This small molecule binds to this protein.
Small molecule (SMILES): O=c1[nH]cnc2c1ncn2[C@@H]1O[C@H](COP(=O)(O)O)[C@@H](O)[C@H]1O

Binding-site contacts:
Ligand atom O6 contacts residue GLY264 of chain 1.C at 3.4 Å.
Ligand atom O5' contacts residue GLY216 of chain 1.C at 3.5 Å.
Ligand atom N9 contacts residue ILE181 of chain 1.C at 3.8 Å.
Ligand atom N3 contacts residue 8L41 of chain 1.R at 3.5 Å (h-bond).
Ligand atom N7 contacts residue MET265 of chain 1.C at 2.9 Å (h-bond).
Ligand atom C5 contacts residue MET265 of chain 1.C at 3.7 Å (hydrophobic).
Ligand atom N7 contacts residue ILE181 of chain 1.C at 3.4 Å.
Ligand atom P contacts residue SER180 of chain 1.C at 3.7 Å.
Ligand atom O3P contacts residue SER239 of chain 1.C at 3.5 Å (h-bond).
Ligand atom O6 contacts residue GLY291 of chain 1.C at 3.7 Å.
Ligand atom O2P contacts residue SER180 of chain 1.C at 2.9 Å (h-bond).
Ligand atom O3P contacts residue GLY238 of chain 1.C at 2.9 Å (h-bond).
Ligand atom O3' contacts residue ALA50 of chain 1.C at 3.6 Å.
Ligand atom C2 contacts residue GLU290 of chain 1.C at 3.3 Å.
Ligand atom O2P contacts residue GLY179 of chain 1.C at 3.4 Å.
Ligand atom C4' contacts residue ASP215 of chain 1.C at 3.6 Å.
Ligand atom C6 contacts residue GLY266 of chain 1.C at 3.5 Å.
Ligand atom C3' contacts residue ASP215 of chain 1.C at 3.5 Å.
Ligand atom N3 contacts residue CYS182 of chain 1.C at 3.4 Å (h-bond).
Ligand atom N7 contacts residue GLY264 of chain 1.C at 3.5 Å.
Ligand atom N1 contacts residue GLU290 of chain 1.C at 2.6 Å (salt-bridge).
Ligand atom O2P contacts residue GLY217 of chain 1.C at 2.8 Å (h-bond).
Ligand atom O1P contacts residue SER239 of chain 1.C at 3.0 Å (h-bond).
Ligand atom C2 contacts residue 8L41 of chain 1.R at 3.3 Å.
Ligand atom C5' contacts residue TYR262 of chain 1.C at 3.7 Å (hydrophobic).
Ligand atom O3P contacts residue MET237 of chain 1.C at 3.7 Å.
Ligand atom O6 contacts residue MET265 of chain 1.C at 3.3 Å (h-bond).
Ligand atom C8 contacts residue MET52 of chain 1.C at 3.6 Å (hydrophobic).
Ligand atom C6 contacts residue GLU290 of chain 1.C at 3.4 Å.
Ligand atom O2' contacts residue ASP215 of chain 1.C at 2.6 Å (salt-bridge).
Ligand atom C5 contacts residue ILE181 of chain 1.C at 3.6 Å (hydrophobic).
Ligand atom O6 contacts residue GLY266 of chain 1.C at 2.4 Å (h-bond).
Ligand atom C8 contacts residue ILE181 of chain 1.C at 3.5 Å (hydrophobic).
Ligand atom O5' contacts residue GLY179 of chain 1.C at 3.6 Å.
Ligand atom O1P contacts residue SER180 of chain 1.C at 3.0 Å (h-bond).
Ligand atom N1 contacts residue 8L41 of chain 1.R at 3.5 Å (h-bond).
Ligand atom O3' contacts residue ASP215 of chain 1.C at 2.4 Å (salt-bridge).
Ligand atom C2 contacts residue CYS182 of chain 1.C at 3.0 Å (hydrophobic).
Ligand atom O1P contacts residue TYR262 of chain 1.C at 2.8 Å (h-bond).
Ligand atom O6 contacts residue GLU290 of chain 1.C at 3.5 Å (salt-bridge).

Sequence of chain 1.C:
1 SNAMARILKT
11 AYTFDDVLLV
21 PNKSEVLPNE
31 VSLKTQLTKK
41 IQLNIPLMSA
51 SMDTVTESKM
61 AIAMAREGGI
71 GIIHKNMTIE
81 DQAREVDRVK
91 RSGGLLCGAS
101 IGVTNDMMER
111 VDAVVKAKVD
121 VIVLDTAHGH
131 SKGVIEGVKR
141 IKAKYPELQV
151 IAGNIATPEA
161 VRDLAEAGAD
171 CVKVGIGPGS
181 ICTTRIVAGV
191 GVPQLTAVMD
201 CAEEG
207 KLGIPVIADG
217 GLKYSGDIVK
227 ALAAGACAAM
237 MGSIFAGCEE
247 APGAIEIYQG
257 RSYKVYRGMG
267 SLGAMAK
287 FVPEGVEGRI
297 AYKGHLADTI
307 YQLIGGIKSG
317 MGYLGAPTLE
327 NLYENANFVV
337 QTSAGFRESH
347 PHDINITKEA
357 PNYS